This small molecule binds to this protein.
Small molecule (SMILES): Cc1ccccc1CC(C)(C)NC[C@H](O)c1ccc(O)c2c1OCC(=O)N2

Sequence of chain 1.D:
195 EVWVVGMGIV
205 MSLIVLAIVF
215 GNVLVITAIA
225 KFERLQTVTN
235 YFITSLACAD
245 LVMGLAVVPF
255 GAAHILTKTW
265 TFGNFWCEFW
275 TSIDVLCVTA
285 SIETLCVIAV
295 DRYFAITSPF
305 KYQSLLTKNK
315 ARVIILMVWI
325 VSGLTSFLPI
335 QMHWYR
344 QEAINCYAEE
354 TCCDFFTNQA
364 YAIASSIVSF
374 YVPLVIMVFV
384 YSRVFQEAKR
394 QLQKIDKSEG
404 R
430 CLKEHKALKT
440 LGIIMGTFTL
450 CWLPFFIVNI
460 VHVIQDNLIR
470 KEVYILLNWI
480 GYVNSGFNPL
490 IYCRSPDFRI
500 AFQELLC

Binding-site contacts:
Ligand atom CAC contacts residue ASN477 of chain 1.D at 3.3 Å.
Ligand atom OAF contacts residue VAL282 of chain 1.D at 3.7 Å.
Ligand atom CAL contacts residue VAL279 of chain 1.D at 3.9 Å (hydrophobic).
Ligand atom NAQ contacts residue SER369 of chain 1.D at 3.9 Å.
Ligand atom OAD contacts residue SER369 of chain 1.D at 3.6 Å (h-bond).
Ligand atom OAE contacts residue SER368 of chain 1.D at 3.3 Å (h-bond).
Ligand atom CAZ contacts residue ASN477 of chain 1.D at 3.7 Å.
Ligand atom CAA contacts residue TRP274 of chain 1.D at 3.6 Å (hydrophobic).
Ligand atom CBA contacts residue ASN477 of chain 1.D at 3.4 Å.
Ligand atom CAO contacts residue TRP274 of chain 1.D at 3.7 Å (hydrophobic).
Ligand atom OAE contacts residue SER372 of chain 1.D at 3.4 Å (h-bond).
Ligand atom OAR contacts residue ASN458 of chain 1.D at 3.7 Å.
Ligand atom CAS contacts residue ASN458 of chain 1.D at 3.2 Å.
Ligand atom CAY contacts residue PHE454 of chain 1.D at 3.8 Å (hydrophobic).
Ligand atom CAM contacts residue PHE358 of chain 1.D at 3.5 Å (hydrophobic).
Ligand atom NAP contacts residue ASN477 of chain 1.D at 2.8 Å (h-bond).
Ligand atom CBA contacts residue ASP278 of chain 1.D at 3.9 Å.
Ligand atom NAP contacts residue TYR481 of chain 1.D at 3.9 Å.
Ligand atom CAG contacts residue CYS356 of chain 1.D at 3.5 Å (hydrophobic).
Ligand atom CAA contacts residue THR275 of chain 1.D at 3.9 Å.
Ligand atom OAR contacts residue PHE454 of chain 1.D at 3.2 Å.
Ligand atom CAO contacts residue ASP278 of chain 1.D at 3.7 Å.
Ligand atom NAP contacts residue ASP278 of chain 1.D at 3.1 Å (salt-bridge).
Ligand atom OAF contacts residue ASP278 of chain 1.D at 2.5 Å (salt-bridge).
Ligand atom CAK contacts residue VAL279 of chain 1.D at 3.7 Å (hydrophobic).
Ligand atom CAO contacts residue ASN477 of chain 1.D at 3.7 Å.
Ligand atom CAC contacts residue TYR473 of chain 1.D at 3.7 Å (hydrophobic).
Ligand atom CAA contacts residue PHE358 of chain 1.D at 3.9 Å (hydrophobic).
Ligand atom CAN contacts residue ASN477 of chain 1.D at 3.6 Å.
Ligand atom CAM contacts residue ASN458 of chain 1.D at 3.5 Å.
Ligand atom CAV contacts residue TRP274 of chain 1.D at 3.8 Å (hydrophobic).
Ligand atom CAI contacts residue CYS356 of chain 1.D at 3.2 Å (hydrophobic).
Ligand atom CAK contacts residue VAL282 of chain 1.D at 3.9 Å (hydrophobic).
Ligand atom CAT contacts residue TRP274 of chain 1.D at 3.7 Å (hydrophobic).
Ligand atom CAZ contacts residue ASP278 of chain 1.D at 3.8 Å.
Ligand atom OAD contacts residue ASN458 of chain 1.D at 3.2 Å (h-bond).
Ligand atom CAG contacts residue HIS258 of chain 1.D at 3.4 Å.
Ligand atom CAB contacts residue THR275 of chain 1.D at 3.9 Å.
Ligand atom CAM contacts residue TYR473 of chain 1.D at 3.6 Å (hydrophobic).
Ligand atom CAL contacts residue VAL282 of chain 1.D at 3.8 Å (hydrophobic).